Binding-site contacts:
Ligand atom O2 contacts residue ASP17 of chain 1.L at 3.7 Å.
Ligand atom C8 contacts residue THR52 of chain 1.L at 3.8 Å.
Ligand atom O6 contacts residue ASN25 of chain 1.L at 3.6 Å.
Ligand atom C7 contacts residue THR52 of chain 1.L at 4.1 Å.
Ligand atom C7 contacts residue ASN22 of chain 1.L at 3.3 Å.
Ligand atom O7 contacts residue SER20 of chain 1.L at 3.4 Å (h-bond).
Ligand atom O6 contacts residue SER18 of chain 1.L at 3.0 Å (h-bond).
Ligand atom C8 contacts residue LEU19 of chain 1.L at 4.2 Å (hydrophobic).
Ligand atom O5 contacts residue THR24 of chain 1.L at 4.1 Å.
Ligand atom C8 contacts residue VAL44 of chain 1.L at 3.8 Å (hydrophobic).
Ligand atom O3 contacts residue ASP17 of chain 1.L at 3.9 Å.
Ligand atom C3 contacts residue THR52 of chain 1.L at 3.9 Å.
Ligand atom C5 contacts residue ASP17 of chain 1.L at 4.0 Å.
Ligand atom C6 contacts residue SER18 of chain 1.L at 4.2 Å.
Ligand atom C2 contacts residue THR54 of chain 1.L at 3.9 Å.
Ligand atom C6 contacts residue ASN25 of chain 1.L at 4.0 Å.
Ligand atom O7 contacts residue ASN22 of chain 1.L at 3.0 Å (h-bond).
Ligand atom N2 contacts residue THR52 of chain 1.L at 3.3 Å (h-bond).
Ligand atom C5 contacts residue ASN22 of chain 1.L at 3.7 Å.
Ligand atom C3 contacts residue ASN22 of chain 1.L at 3.9 Å.
Ligand atom O5 contacts residue ASN25 of chain 1.L at 3.0 Å (h-bond).
Ligand atom C3 contacts residue THR54 of chain 1.L at 3.9 Å.
Ligand atom C8 contacts residue ASP49 of chain 1.L at 4.1 Å.
Ligand atom N2 contacts residue THR54 of chain 1.L at 3.4 Å (h-bond).
Ligand atom C1 contacts residue THR54 of chain 1.L at 4.0 Å.
Ligand atom O7 contacts residue LEU19 of chain 1.L at 3.4 Å (h-bond).
Ligand atom O2 contacts residue ASP17 of chain 1.L at 3.1 Å (salt-bridge).
Ligand atom O6 contacts residue PHE15 of chain 1.L at 4.1 Å.
Ligand atom O3 contacts residue THR52 of chain 1.L at 3.4 Å.
Ligand atom C1 contacts residue ASN25 of chain 1.L at 3.7 Å.
Ligand atom N2 contacts residue ASN22 of chain 1.L at 3.1 Å (h-bond).
Ligand atom C1 contacts residue ASN22 of chain 1.L at 1.5 Å.
Ligand atom C5 contacts residue THR24 of chain 1.L at 4.0 Å.
Ligand atom O5 contacts residue ASN22 of chain 1.L at 2.4 Å (h-bond).
Ligand atom C6 contacts residue ASP17 of chain 1.L at 4.0 Å.
Ligand atom C6 contacts residue THR24 of chain 1.L at 3.8 Å.
Ligand atom C2 contacts residue ASP17 of chain 1.L at 4.1 Å.
Ligand atom O4 contacts residue ASP17 of chain 1.L at 3.9 Å.
Ligand atom C2 contacts residue ASN22 of chain 1.L at 2.6 Å.
Ligand atom C4 contacts residue SER18 of chain 1.L at 4.0 Å.

This protein binds this small molecule.
Small molecule (SMILES): CC(=O)N[C@H]1[C@H](O[C@H]2[C@H](O)[C@@H](NC(C)=O)CO[C@@H]2CO)O[C@H](CO)[C@@H](O[C@@H]2O[C@H](CO)[C@@H](O)[C@H](O[C@@H]3O[C@H](CO)[C@@H](O)[C@H](O)[C@@H]3O)[C@@H]2O)[C@@H]1O

Sequence of chain 1.L:
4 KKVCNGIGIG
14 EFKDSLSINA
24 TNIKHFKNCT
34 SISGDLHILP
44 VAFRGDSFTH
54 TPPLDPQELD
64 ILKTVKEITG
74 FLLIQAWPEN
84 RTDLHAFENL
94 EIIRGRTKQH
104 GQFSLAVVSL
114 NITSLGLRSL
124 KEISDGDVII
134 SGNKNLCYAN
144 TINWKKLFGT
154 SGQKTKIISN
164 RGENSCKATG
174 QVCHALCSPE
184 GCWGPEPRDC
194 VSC